Binding-site contacts:
Ligand atom C4 contacts residue TYR157 of chain 44.A at 3.5 Å (hydrophobic).
Ligand atom C5 contacts residue ASP155 of chain 44.A at 2.5 Å.
Ligand atom C3 contacts residue SER156 of chain 44.A at 3.2 Å.
Ligand atom O5 contacts residue ARG219 of chain 44.A at 3.5 Å (salt-bridge).
Ligand atom O1 contacts residue GLN234 of chain 49.C at 2.6 Å (h-bond).
Ligand atom C2 contacts residue SER156 of chain 44.A at 3.6 Å.
Ligand atom C21 contacts residue GLN160 of chain 44.A at 3.6 Å.
Ligand atom O6 contacts residue GLN160 of chain 44.A at 2.9 Å.
Ligand atom O1 contacts residue GLN233 of chain 49.C at 3.6 Å.
Ligand atom O4 contacts residue PHE76 of chain 49.A at 2.2 Å.
Ligand atom C8 contacts residue GLN234 of chain 49.C at 2.9 Å.
Ligand atom C12 contacts residue GLN234 of chain 49.C at 2.8 Å.
Ligand atom C21 contacts residue ARG234 of chain 49.A at 3.5 Å.
Ligand atom C13 contacts residue PHE236 of chain 49.C at 3.4 Å (hydrophobic).
Ligand atom O5 contacts residue ARG234 of chain 49.A at 2.7 Å (salt-bridge).
Ligand atom O2 contacts residue GLN233 of chain 49.C at 2.9 Å (h-bond).
Ligand atom C6 contacts residue TYR157 of chain 44.A at 2.6 Å (hydrophobic).
Ligand atom O4 contacts residue PHE236 of chain 49.C at 2.6 Å.
Ligand atom C6 contacts residue GLN160 of chain 44.A at 2.9 Å.
Ligand atom C3 contacts residue ASP155 of chain 44.A at 3.0 Å.
Ligand atom C6 contacts residue SER156 of chain 44.A at 3.4 Å.
Ligand atom C13 contacts residue PHE76 of chain 49.A at 2.9 Å (hydrophobic).
Ligand atom C1 contacts residue TYR157 of chain 44.A at 3.5 Å (hydrophobic).
Ligand atom O2 contacts residue TYR157 of chain 44.A at 3.4 Å.
Ligand atom C20 contacts residue PHE76 of chain 49.A at 3.2 Å (hydrophobic).
Ligand atom C14 contacts residue PHE76 of chain 49.A at 3.3 Å (hydrophobic).
Ligand atom C8 contacts residue ASP155 of chain 44.A at 3.7 Å.
Ligand atom C1 contacts residue GLN160 of chain 44.A at 2.6 Å.
Ligand atom C7 contacts residue GLN234 of chain 49.C at 2.2 Å.
Ligand atom N1 contacts residue TYR157 of chain 44.A at 2.5 Å (h-bond).
Ligand atom O6 contacts residue ARG234 of chain 49.A at 3.4 Å (salt-bridge).
Ligand atom C4 contacts residue SER156 of chain 44.A at 3.0 Å.
Ligand atom N1 contacts residue ASP155 of chain 44.A at 2.5 Å (salt-bridge).
Ligand atom C4 contacts residue ASP155 of chain 44.A at 1.9 Å.
Ligand atom C5 contacts residue TYR157 of chain 44.A at 2.8 Å (hydrophobic).
Ligand atom C5 contacts residue SER156 of chain 44.A at 2.9 Å.
Ligand atom S1 contacts residue GLN234 of chain 49.C at 2.2 Å (h-bond).
Ligand atom N1 contacts residue SER156 of chain 44.A at 2.9 Å.
Ligand atom O2 contacts residue GLN234 of chain 49.C at 2.5 Å (h-bond).
Ligand atom C2 contacts residue GLN160 of chain 44.A at 3.5 Å.

Sequence of chain 44.A:
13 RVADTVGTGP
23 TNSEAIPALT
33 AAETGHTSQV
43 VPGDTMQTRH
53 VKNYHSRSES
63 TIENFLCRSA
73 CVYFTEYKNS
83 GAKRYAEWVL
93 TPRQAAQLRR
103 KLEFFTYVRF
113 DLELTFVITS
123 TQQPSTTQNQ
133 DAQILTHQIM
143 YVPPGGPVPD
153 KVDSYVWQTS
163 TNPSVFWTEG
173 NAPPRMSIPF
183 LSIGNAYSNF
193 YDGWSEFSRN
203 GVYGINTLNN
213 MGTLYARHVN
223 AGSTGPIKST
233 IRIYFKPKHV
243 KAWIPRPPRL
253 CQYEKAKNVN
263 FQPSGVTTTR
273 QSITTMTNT

Sequence of chain 49.C:
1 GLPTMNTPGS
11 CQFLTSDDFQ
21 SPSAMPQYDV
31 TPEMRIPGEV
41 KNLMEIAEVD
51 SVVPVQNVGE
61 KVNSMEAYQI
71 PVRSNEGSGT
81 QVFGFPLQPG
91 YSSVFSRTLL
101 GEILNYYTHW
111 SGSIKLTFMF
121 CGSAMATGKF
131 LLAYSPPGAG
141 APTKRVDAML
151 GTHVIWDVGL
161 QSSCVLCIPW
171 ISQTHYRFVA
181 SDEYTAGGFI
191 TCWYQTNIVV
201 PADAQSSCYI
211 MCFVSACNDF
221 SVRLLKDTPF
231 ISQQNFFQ

This small molecule binds to this protein.
Small molecule (SMILES): O=C(O)c1ccc(NS(=O)(=O)c2ccc(N3C(=O)c4ccccc4C3=O)cc2)cc1

Sequence of chain 49.A:
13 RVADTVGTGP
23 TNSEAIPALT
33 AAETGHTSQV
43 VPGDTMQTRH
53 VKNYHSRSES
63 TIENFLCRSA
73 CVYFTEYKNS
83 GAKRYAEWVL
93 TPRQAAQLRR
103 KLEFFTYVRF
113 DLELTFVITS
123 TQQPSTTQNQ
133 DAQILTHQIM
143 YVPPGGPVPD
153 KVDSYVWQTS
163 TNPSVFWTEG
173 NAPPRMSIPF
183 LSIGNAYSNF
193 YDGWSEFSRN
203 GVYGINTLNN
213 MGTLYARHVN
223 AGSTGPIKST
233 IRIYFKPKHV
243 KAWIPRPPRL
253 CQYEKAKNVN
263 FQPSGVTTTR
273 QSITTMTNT